This protein binds this small molecule.
Small molecule (SMILES): Nc1ccn([C@@H]2O[C@H](CO[P](=O)(O)O[C@H]3[C@@H](O)[C@H](n4ccc(=O)[nH]c4=O)O[C@@H]3CO)[C@@H](O[P](=O)(O)OC[C@H]3O[C@@H](n4cnc5c(=O)nc(N)[nH]c54)[C@H](O)[C@@H]3O[P](=O)(O)OC[C@H]3O[C@@H](n4cnc5c(N)ncnc54)[C@H](O)[C@@H]3O[P](=O)(O)OC[C@H]3O[C@@H](n4ccc(N)nc4=O)[C@H](O)[C@@H]3O[P](=O)(O)OC[C@H]3O[C@@H](n4cnc5c(N)ncnc54)[C@H](O)[C@@H]3O)[C@H]2O)c(=O)n1

Sequence of chain 1.C:
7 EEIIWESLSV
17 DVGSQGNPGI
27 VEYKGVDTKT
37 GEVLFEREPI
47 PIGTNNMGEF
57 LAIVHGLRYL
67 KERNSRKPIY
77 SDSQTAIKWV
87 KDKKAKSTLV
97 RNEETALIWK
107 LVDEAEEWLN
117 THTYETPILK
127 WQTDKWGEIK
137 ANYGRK

Binding-site contacts:
Ligand atom N6 contacts residue DG3 of chain 1.B at 3.4 Å (h-bond).
Ligand atom N6 contacts residue DT2 of chain 1.B at 3.0 Å (h-bond).
Ligand atom O2' contacts residue GLN80 of chain 1.C at 3.1 Å (h-bond).
Ligand atom N3 contacts residue DG3 of chain 1.B at 2.9 Å (h-bond).
Ligand atom OP1 contacts residue ASP78 of chain 1.C at 3.4 Å.
Ligand atom P contacts residue ASP78 of chain 1.C at 3.5 Å.
Ligand atom OP1 contacts residue LYS126 of chain 1.C at 2.9 Å (salt-bridge).
Ligand atom N6 contacts residue DT4 of chain 1.B at 3.0 Å (h-bond).
Ligand atom N4 contacts residue DG3 of chain 1.B at 2.9 Å (h-bond).
Ligand atom OP1 contacts residue THR129 of chain 1.C at 2.6 Å (h-bond).
Ligand atom O2' contacts residue GLU55 of chain 1.C at 2.9 Å (salt-bridge).
Ligand atom O3' contacts residue GLU55 of chain 1.C at 3.1 Å (salt-bridge).
Ligand atom C2 contacts residue DT4 of chain 1.B at 3.5 Å.
Ligand atom N2 contacts residue DC5 of chain 1.B at 2.8 Å (h-bond).
Ligand atom C2 contacts residue DG6 of chain 1.B at 3.3 Å.
Ligand atom O2' contacts residue ASP78 of chain 1.C at 2.6 Å (salt-bridge).
Ligand atom N3 contacts residue DG3 of chain 1.B at 3.3 Å.
Ligand atom N3 contacts residue DG6 of chain 1.B at 3.0 Å (h-bond).
Ligand atom N1 contacts residue DT2 of chain 1.B at 2.9 Å (h-bond).
Ligand atom O2 contacts residue DG3 of chain 1.B at 2.8 Å (h-bond).
Ligand atom C2 contacts residue DC5 of chain 1.B at 3.4 Å.
Ligand atom C4' contacts residue ASP78 of chain 1.C at 3.5 Å.
Ligand atom C4 contacts residue DG6 of chain 1.B at 3.4 Å.
Ligand atom N4 contacts residue DG6 of chain 1.B at 3.0 Å (h-bond).
Ligand atom N3 contacts residue ASN51 of chain 1.C at 3.0 Å (h-bond).
Ligand atom N1 contacts residue DT4 of chain 1.B at 2.8 Å (h-bond).
Ligand atom C2 contacts residue ASN51 of chain 1.C at 3.4 Å.
Ligand atom O3' contacts residue ASP78 of chain 1.C at 3.3 Å (salt-bridge).
Ligand atom O6 contacts residue DC5 of chain 1.B at 2.9 Å (h-bond).
Ligand atom N3 contacts residue DG6 of chain 1.B at 3.1 Å (h-bond).
Ligand atom O2 contacts residue DG6 of chain 1.B at 3.1 Å (h-bond).
Ligand atom N1 contacts residue DG6 of chain 1.B at 3.5 Å (h-bond).
Ligand atom O3' contacts residue MG1 of chain 1.D at 2.3 Å.
Ligand atom O3' contacts residue ASP78 of chain 1.C at 3.5 Å (salt-bridge).
Ligand atom N1 contacts residue DC5 of chain 1.B at 3.5 Å (h-bond).
Ligand atom N1 contacts residue DG3 of chain 1.B at 3.4 Å.
Ligand atom O3' contacts residue LYS126 of chain 1.C at 3.0 Å (salt-bridge).
Ligand atom N2 contacts residue DG6 of chain 1.B at 3.3 Å (h-bond).
Ligand atom N1 contacts residue DC5 of chain 1.B at 2.9 Å (h-bond).
Ligand atom O5' contacts residue ASP78 of chain 1.C at 2.7 Å (salt-bridge).